Binding-site contacts:
Ligand atom C5 contacts residue ALA167 of chain 2.A at 4.4 Å (hydrophobic).
Ligand atom C3 contacts residue ALA178 of chain 2.A at 3.4 Å (hydrophobic).
Ligand atom C6 contacts residue LYS182 of chain 2.A at 3.5 Å.
Ligand atom O11 contacts residue LEU166 of chain 2.A at 3.7 Å.
Ligand atom C3 contacts residue ALA179 of chain 2.A at 3.9 Å (hydrophobic).
Ligand atom C4 contacts residue LEU166 of chain 2.A at 4.3 Å (hydrophobic).
Ligand atom N1 contacts residue ALA167 of chain 2.A at 4.5 Å.
Ligand atom N1 contacts residue GLU163 of chain 2.A at 4.4 Å.
Ligand atom C4 contacts residue ALA178 of chain 2.A at 3.4 Å (hydrophobic).
Ligand atom C5 contacts residue GLU170 of chain 2.A at 3.0 Å.
Ligand atom C4 contacts residue LYS175 of chain 2.A at 3.8 Å.
Ligand atom C2 contacts residue ALA179 of chain 2.A at 4.0 Å (hydrophobic).
Ligand atom C6 contacts residue GLU170 of chain 2.A at 4.3 Å.
Ligand atom C10 contacts residue LEU166 of chain 2.A at 3.7 Å (hydrophobic).
Ligand atom C5 contacts residue ALA178 of chain 2.A at 4.0 Å (hydrophobic).
Ligand atom O11 contacts residue GLU163 of chain 2.A at 3.9 Å.
Ligand atom C2 contacts residue ALA178 of chain 2.A at 4.1 Å (hydrophobic).
Ligand atom C7 contacts residue LYS182 of chain 2.A at 1.3 Å.
Ligand atom C3 contacts residue GLU170 of chain 2.A at 4.1 Å.
Ligand atom O11 contacts residue LYS182 of chain 2.A at 3.0 Å (salt-bridge).
Ligand atom C1 contacts residue LEU166 of chain 2.A at 4.3 Å (hydrophobic).
Ligand atom N1 contacts residue LEU166 of chain 2.A at 3.5 Å.
Ligand atom C3 contacts residue LYS175 of chain 2.A at 3.5 Å.
Ligand atom C5 contacts residue LEU166 of chain 2.A at 3.7 Å (hydrophobic).
Ligand atom C10 contacts residue LYS182 of chain 2.A at 2.4 Å.
Ligand atom C2 contacts residue LYS182 of chain 2.A at 3.2 Å.
Ligand atom C1 contacts residue LYS182 of chain 2.A at 2.4 Å.
Ligand atom N1 contacts residue LYS182 of chain 2.A at 3.5 Å (salt-bridge).
Ligand atom C7 contacts residue LEU166 of chain 2.A at 3.9 Å (hydrophobic).
Ligand atom C2 contacts residue LYS175 of chain 2.A at 4.0 Å.
Ligand atom C4 contacts residue GLU170 of chain 2.A at 2.9 Å.
Ligand atom C6 contacts residue LEU166 of chain 2.A at 3.8 Å (hydrophobic).

Sequence of chain 2.A:
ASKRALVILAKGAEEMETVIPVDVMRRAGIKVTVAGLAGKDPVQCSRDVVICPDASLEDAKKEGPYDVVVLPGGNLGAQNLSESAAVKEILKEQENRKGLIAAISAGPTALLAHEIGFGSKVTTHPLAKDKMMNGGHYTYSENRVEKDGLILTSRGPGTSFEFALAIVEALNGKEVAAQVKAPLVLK

This small molecule binds to this protein.
Small molecule (SMILES): O=C1Nc2ccccc2C1=O